Sequence of chain 1.B:
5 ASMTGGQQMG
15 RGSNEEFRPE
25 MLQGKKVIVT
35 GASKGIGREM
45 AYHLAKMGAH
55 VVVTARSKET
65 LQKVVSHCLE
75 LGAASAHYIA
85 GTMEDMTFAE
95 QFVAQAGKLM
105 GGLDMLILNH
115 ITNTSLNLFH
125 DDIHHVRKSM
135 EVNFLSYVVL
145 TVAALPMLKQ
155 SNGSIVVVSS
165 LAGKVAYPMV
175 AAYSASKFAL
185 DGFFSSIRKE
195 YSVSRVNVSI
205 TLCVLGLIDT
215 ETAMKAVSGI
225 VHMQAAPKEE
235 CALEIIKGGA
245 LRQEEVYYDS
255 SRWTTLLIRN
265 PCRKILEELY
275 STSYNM

Sequence of chain 1.A:
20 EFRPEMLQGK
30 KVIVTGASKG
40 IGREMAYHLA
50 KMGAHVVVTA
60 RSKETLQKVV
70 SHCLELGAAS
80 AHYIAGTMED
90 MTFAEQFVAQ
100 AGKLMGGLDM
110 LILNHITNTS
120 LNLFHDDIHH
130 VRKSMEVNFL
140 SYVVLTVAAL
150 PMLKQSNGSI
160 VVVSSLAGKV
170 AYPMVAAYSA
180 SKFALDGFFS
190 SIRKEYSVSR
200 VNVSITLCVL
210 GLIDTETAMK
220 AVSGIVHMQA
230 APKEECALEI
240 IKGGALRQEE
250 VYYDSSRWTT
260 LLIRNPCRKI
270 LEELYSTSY

A small-molecule ligand and the protein it binds are described below.
Small molecule (SMILES): O=C(CC1(c2ccc(-c3ccc(F)cc3)cc2)C2CC3CC1CC(C2)C3O)N1CC(O)C1

Binding-site contacts:
Ligand atom N14 contacts residue SER164 of chain 1.B at 3.5 Å (h-bond).
Ligand atom O15 contacts residue TYR177 of chain 1.B at 2.7 Å (h-bond).
Ligand atom C28 contacts residue TYR171 of chain 1.B at 3.6 Å (hydrophobic).
Ligand atom C26 contacts residue TYR171 of chain 1.B at 3.6 Å (hydrophobic).
Ligand atom F31 contacts residue TYR278 of chain 1.A at 3.0 Å.
Ligand atom C8 contacts residue TYR177 of chain 1.B at 3.4 Å (hydrophobic).
Ligand atom C4 contacts residue TYR177 of chain 1.B at 3.6 Å (hydrophobic).
Ligand atom C29 contacts residue PRO172 of chain 1.B at 3.4 Å (hydrophobic).
Ligand atom O19 contacts residue LEU165 of chain 1.B at 3.6 Å.
Ligand atom O19 contacts residue GLY210 of chain 1.B at 3.3 Å.
Ligand atom C18 contacts residue LEU211 of chain 1.B at 3.7 Å (hydrophobic).
Ligand atom C12 contacts residue NAP1 of chain 1.G at 3.2 Å.
Ligand atom C25 contacts residue TYR171 of chain 1.B at 3.7 Å (hydrophobic).
Ligand atom C17 contacts residue TYR171 of chain 1.B at 3.8 Å (hydrophobic).
Ligand atom C20 contacts residue VAL221 of chain 1.B at 3.7 Å (hydrophobic).
Ligand atom C27 contacts residue VAL225 of chain 1.B at 3.6 Å (hydrophobic).
Ligand atom C30 contacts residue PRO172 of chain 1.B at 3.5 Å (hydrophobic).
Ligand atom O19 contacts residue TYR171 of chain 1.B at 3.4 Å (h-bond).
Ligand atom C16 contacts residue SER164 of chain 1.B at 3.0 Å.
Ligand atom C29 contacts residue MET173 of chain 1.B at 3.5 Å (hydrophobic).
Ligand atom F31 contacts residue TYR274 of chain 1.A at 3.2 Å.
Ligand atom C29 contacts residue TYR171 of chain 1.B at 3.7 Å (hydrophobic).
Ligand atom O19 contacts residue LEU211 of chain 1.B at 3.3 Å (h-bond).
Ligand atom O32 contacts residue THR118 of chain 1.B at 3.0 Å (h-bond).
Ligand atom C27 contacts residue TYR171 of chain 1.B at 3.6 Å (hydrophobic).
Ligand atom C30 contacts residue TYR171 of chain 1.B at 3.7 Å (hydrophobic).
Ligand atom C16 contacts residue LEU209 of chain 1.B at 3.9 Å (hydrophobic).
Ligand atom C2 contacts residue THR118 of chain 1.B at 3.5 Å.
Ligand atom C21 contacts residue VAL221 of chain 1.B at 3.8 Å (hydrophobic).
Ligand atom C7 contacts residue THR118 of chain 1.B at 3.9 Å.
Ligand atom O15 contacts residue SER164 of chain 1.B at 2.6 Å (h-bond).
Ligand atom C5 contacts residue ALA220 of chain 1.B at 3.7 Å (hydrophobic).
Ligand atom C10 contacts residue ALA217 of chain 1.B at 3.8 Å (hydrophobic).
Ligand atom C13 contacts residue NAP1 of chain 1.G at 3.2 Å.
Ligand atom C13 contacts residue SER164 of chain 1.B at 3.5 Å.
Ligand atom O15 contacts residue NAP1 of chain 1.G at 3.1 Å.
Ligand atom C26 contacts residue VAL225 of chain 1.B at 3.6 Å (hydrophobic).
Ligand atom N14 contacts residue NAP1 of chain 1.G at 3.7 Å.
Ligand atom O32 contacts residue THR216 of chain 1.B at 3.8 Å.
Ligand atom C13 contacts residue TYR177 of chain 1.B at 3.8 Å (hydrophobic).